Sequence of chain 1.D:
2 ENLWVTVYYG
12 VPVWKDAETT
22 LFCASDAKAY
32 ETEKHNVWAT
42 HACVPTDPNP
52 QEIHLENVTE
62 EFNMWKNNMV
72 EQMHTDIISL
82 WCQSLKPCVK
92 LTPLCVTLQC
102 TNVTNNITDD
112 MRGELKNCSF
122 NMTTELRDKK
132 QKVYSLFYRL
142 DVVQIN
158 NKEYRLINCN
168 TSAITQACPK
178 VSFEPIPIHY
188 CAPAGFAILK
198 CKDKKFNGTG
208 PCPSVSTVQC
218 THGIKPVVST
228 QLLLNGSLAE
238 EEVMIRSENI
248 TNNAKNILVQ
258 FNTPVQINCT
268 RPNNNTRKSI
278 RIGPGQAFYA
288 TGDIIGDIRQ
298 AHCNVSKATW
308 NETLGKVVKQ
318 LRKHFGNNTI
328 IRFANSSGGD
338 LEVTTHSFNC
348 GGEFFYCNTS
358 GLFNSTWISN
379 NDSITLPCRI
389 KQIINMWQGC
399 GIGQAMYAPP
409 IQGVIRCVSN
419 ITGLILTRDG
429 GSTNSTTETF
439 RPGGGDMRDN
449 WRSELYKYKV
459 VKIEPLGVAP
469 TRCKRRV

A small-molecule ligand and the protein it binds are described below.
Small molecule (SMILES): CC(=O)N[C@@H]1[C@@H](O)[C@H](O)[C@@H](CO)O[C@H]1O

Binding-site contacts:
Ligand atom C8 contacts residue ASN324 of chain 1.D at 3.2 Å.
Ligand atom O5 contacts residue ASN324 of chain 1.D at 2.3 Å (h-bond).
Ligand atom N2 contacts residue ASN324 of chain 1.D at 2.9 Å (h-bond).
Ligand atom O7 contacts residue ASN324 of chain 1.D at 3.5 Å (h-bond).
Ligand atom C2 contacts residue ASN324 of chain 1.D at 2.5 Å.
Ligand atom C5 contacts residue ASN324 of chain 1.D at 3.6 Å.
Ligand atom C4 contacts residue ASN324 of chain 1.D at 4.2 Å.
Ligand atom C7 contacts residue ARG319 of chain 1.D at 4.4 Å.
Ligand atom O7 contacts residue LYS320 of chain 1.D at 3.9 Å.
Ligand atom O7 contacts residue ARG319 of chain 1.D at 3.6 Å.
Ligand atom C3 contacts residue ASN324 of chain 1.D at 3.8 Å.
Ligand atom C1 contacts residue ASN324 of chain 1.D at 1.4 Å.
Ligand atom C7 contacts residue ASN324 of chain 1.D at 3.1 Å.